Sequence of chain 1.C:
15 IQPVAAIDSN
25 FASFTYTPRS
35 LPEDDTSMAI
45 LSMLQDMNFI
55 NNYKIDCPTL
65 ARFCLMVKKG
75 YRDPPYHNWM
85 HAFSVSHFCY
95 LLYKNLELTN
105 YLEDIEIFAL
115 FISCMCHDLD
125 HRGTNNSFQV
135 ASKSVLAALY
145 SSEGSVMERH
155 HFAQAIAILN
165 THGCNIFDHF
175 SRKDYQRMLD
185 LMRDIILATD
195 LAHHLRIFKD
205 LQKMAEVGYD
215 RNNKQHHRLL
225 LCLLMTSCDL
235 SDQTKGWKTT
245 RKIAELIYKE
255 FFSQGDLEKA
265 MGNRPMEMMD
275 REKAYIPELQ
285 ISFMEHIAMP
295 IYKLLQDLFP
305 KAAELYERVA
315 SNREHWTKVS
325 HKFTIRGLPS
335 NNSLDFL

A small-molecule ligand and the protein it binds are described below.
Small molecule (SMILES): Cc1cc([C@@H]2CN(C(=O)c3ccc(F)c(Br)c3)CC(F)(F)C2)n2ncnc2n1

Binding-site contacts:
Ligand atom F28 contacts residue PHE287 of chain 1.C at 3.6 Å.
Ligand atom N7 contacts residue GLN284 of chain 1.C at 3.2 Å (h-bond).
Ligand atom C18 contacts residue MET272 of chain 1.C at 3.7 Å (hydrophobic).
Ligand atom N3 contacts residue GLN237 of chain 1.C at 2.9 Å (h-bond).
Ligand atom N15 contacts residue LEU195 of chain 1.C at 3.6 Å.
Ligand atom N3 contacts residue PHE287 of chain 1.C at 3.6 Å.
Ligand atom C4 contacts residue GLN237 of chain 1.C at 3.5 Å.
Ligand atom F25 contacts residue HIS81 of chain 1.C at 3.8 Å.
Ligand atom C27 contacts residue PHE287 of chain 1.C at 3.7 Å (hydrophobic).
Ligand atom C22 contacts residue MET272 of chain 1.C at 3.9 Å (hydrophobic).
Ligand atom C4 contacts residue PHE287 of chain 1.C at 3.3 Å (hydrophobic).
Ligand atom F28 contacts residue LEU283 of chain 1.C at 3.9 Å.
Ligand atom C21 contacts residue PHE287 of chain 1.C at 3.9 Å (hydrophobic).
Ligand atom C12 contacts residue ILE251 of chain 1.C at 3.7 Å (hydrophobic).
Ligand atom F26 contacts residue HIS81 of chain 1.C at 3.1 Å.
Ligand atom C10 contacts residue TYR80 of chain 1.C at 3.4 Å (hydrophobic).
Ligand atom N9 contacts residue ILE251 of chain 1.C at 3.7 Å.
Ligand atom C8 contacts residue GLN284 of chain 1.C at 3.1 Å.
Ligand atom O19 contacts residue MET272 of chain 1.C at 3.8 Å.
Ligand atom C20 contacts residue MET272 of chain 1.C at 3.6 Å (hydrophobic).
Ligand atom BR24 contacts residue TYR252 of chain 1.C at 3.1 Å.
Ligand atom C20 contacts residue PHE255 of chain 1.C at 3.6 Å (hydrophobic).
Ligand atom C1 contacts residue LEU234 of chain 1.C at 3.5 Å (hydrophobic).
Ligand atom F25 contacts residue PHE255 of chain 1.C at 3.2 Å.
Ligand atom N5 contacts residue PHE287 of chain 1.C at 3.6 Å.
Ligand atom C11 contacts residue ILE251 of chain 1.C at 3.7 Å (hydrophobic).
Ligand atom N7 contacts residue GLN237 of chain 1.C at 3.5 Å (h-bond).
Ligand atom N7 contacts residue PHE287 of chain 1.C at 3.4 Å.
Ligand atom C8 contacts residue PHE287 of chain 1.C at 3.5 Å (hydrophobic).
Ligand atom C16 contacts residue PHE287 of chain 1.C at 3.6 Å (hydrophobic).
Ligand atom C22 contacts residue PHE287 of chain 1.C at 3.8 Å (hydrophobic).
Ligand atom N9 contacts residue PHE287 of chain 1.C at 3.9 Å.
Ligand atom C21 contacts residue MET272 of chain 1.C at 3.3 Å (hydrophobic).
Ligand atom O19 contacts residue LEU195 of chain 1.C at 3.8 Å.
Ligand atom C6 contacts residue ILE251 of chain 1.C at 3.6 Å (hydrophobic).
Ligand atom C14 contacts residue LEU195 of chain 1.C at 3.8 Å (hydrophobic).
Ligand atom C27 contacts residue MET272 of chain 1.C at 3.5 Å (hydrophobic).
Ligand atom N5 contacts residue ILE251 of chain 1.C at 3.9 Å.
Ligand atom C10 contacts residue LEU234 of chain 1.C at 3.7 Å (hydrophobic).
Ligand atom C17 contacts residue LEU195 of chain 1.C at 3.7 Å (hydrophobic).